Sequence of chain 1.A:
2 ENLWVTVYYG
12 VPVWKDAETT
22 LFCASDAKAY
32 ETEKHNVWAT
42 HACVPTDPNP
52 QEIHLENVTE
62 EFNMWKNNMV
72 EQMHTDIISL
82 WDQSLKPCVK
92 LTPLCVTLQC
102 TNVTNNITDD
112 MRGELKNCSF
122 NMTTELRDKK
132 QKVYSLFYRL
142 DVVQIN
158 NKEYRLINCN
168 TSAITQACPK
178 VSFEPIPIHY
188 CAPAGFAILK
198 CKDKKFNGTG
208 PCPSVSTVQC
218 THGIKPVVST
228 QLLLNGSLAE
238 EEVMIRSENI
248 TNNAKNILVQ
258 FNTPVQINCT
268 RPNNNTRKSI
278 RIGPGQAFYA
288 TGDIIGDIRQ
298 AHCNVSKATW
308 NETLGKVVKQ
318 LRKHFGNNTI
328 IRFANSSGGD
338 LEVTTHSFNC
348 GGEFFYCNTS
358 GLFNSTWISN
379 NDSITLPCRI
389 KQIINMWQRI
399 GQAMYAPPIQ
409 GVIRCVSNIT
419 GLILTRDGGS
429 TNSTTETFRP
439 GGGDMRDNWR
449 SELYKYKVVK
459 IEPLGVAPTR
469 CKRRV

A small-molecule ligand and the protein it binds are described below.
Small molecule (SMILES): CC(=O)N[C@@H]1[C@@H](O)[C@H](O)[C@@H](CO)O[C@H]1O

Binding-site contacts:
Ligand atom C7 contacts residue ASN103 of chain 1.A at 3.3 Å.
Ligand atom O5 contacts residue GLY114 of chain 1.A at 4.3 Å.
Ligand atom C1 contacts residue MET112 of chain 1.A at 3.2 Å (hydrophobic).
Ligand atom C6 contacts residue MET112 of chain 1.A at 3.7 Å (hydrophobic).
Ligand atom O7 contacts residue MET112 of chain 1.A at 3.2 Å.
Ligand atom N2 contacts residue MET112 of chain 1.A at 3.9 Å.
Ligand atom C1 contacts residue LYS117 of chain 1.A at 4.2 Å.
Ligand atom C8 contacts residue CYS101 of chain 1.A at 4.4 Å (hydrophobic).
Ligand atom O5 contacts residue MET112 of chain 1.A at 3.0 Å.
Ligand atom C8 contacts residue ASN158 of chain 1.A at 3.2 Å.
Ligand atom O3 contacts residue MET112 of chain 1.A at 4.3 Å.
Ligand atom O7 contacts residue ASN106 of chain 1.A at 3.3 Å (h-bond).
Ligand atom C4 contacts residue MET112 of chain 1.A at 3.8 Å (hydrophobic).
Ligand atom C7 contacts residue MET112 of chain 1.A at 4.0 Å (hydrophobic).
Ligand atom N2 contacts residue ASN103 of chain 1.A at 2.9 Å (h-bond).
Ligand atom O7 contacts residue ASN103 of chain 1.A at 3.3 Å (h-bond).
Ligand atom C1 contacts residue ASN103 of chain 1.A at 1.4 Å.
Ligand atom C2 contacts residue ASN103 of chain 1.A at 2.5 Å.
Ligand atom C3 contacts residue ASN103 of chain 1.A at 3.8 Å.
Ligand atom C8 contacts residue ASN103 of chain 1.A at 4.2 Å.
Ligand atom C7 contacts residue ASN158 of chain 1.A at 4.3 Å.
Ligand atom C3 contacts residue MET112 of chain 1.A at 3.9 Å (hydrophobic).
Ligand atom C8 contacts residue THR102 of chain 1.A at 4.2 Å.
Ligand atom C2 contacts residue MET112 of chain 1.A at 3.0 Å (hydrophobic).
Ligand atom C7 contacts residue ASN106 of chain 1.A at 4.5 Å.
Ligand atom C4 contacts residue ASN103 of chain 1.A at 4.2 Å.
Ligand atom C5 contacts residue MET112 of chain 1.A at 3.9 Å (hydrophobic).
Ligand atom C5 contacts residue ASN103 of chain 1.A at 3.7 Å.
Ligand atom O5 contacts residue ASN103 of chain 1.A at 2.4 Å (h-bond).